This protein binds this small molecule.
Small molecule (SMILES): O=C(O)c1cccc(Oc2cccc3nc(-c4cn(-c5ccc(O)c(F)c5)nn4)ccc23)c1

Binding-site contacts:
Ligand atom N16 contacts residue ILE64 of chain 1.B at 2.9 Å (h-bond).
Ligand atom C6 contacts residue TYR95 of chain 1.A at 3.5 Å (hydrophobic).
Ligand atom C23 contacts residue GOL1 of chain 1.K at 3.7 Å.
Ligand atom C19 contacts residue TYR36 of chain 1.B at 3.3 Å (hydrophobic).
Ligand atom C29 contacts residue TYR36 of chain 1.B at 3.6 Å (hydrophobic).
Ligand atom N15 contacts residue ILE64 of chain 1.B at 3.8 Å.
Ligand atom C6 contacts residue PRO1 of chain 1.B at 3.8 Å (hydrophobic).
Ligand atom C5 contacts residue VAL106 of chain 1.B at 3.7 Å (hydrophobic).
Ligand atom C5 contacts residue ASN97 of chain 1.A at 3.5 Å.
Ligand atom N16 contacts residue SER63 of chain 1.B at 3.8 Å.
Ligand atom N15 contacts residue PRO1 of chain 1.B at 3.8 Å.
Ligand atom C2 contacts residue PRO1 of chain 1.B at 3.5 Å (hydrophobic).
Ligand atom O8 contacts residue ASN97 of chain 1.A at 2.6 Å (h-bond).
Ligand atom N15 contacts residue LYS32 of chain 1.B at 3.0 Å (salt-bridge).
Ligand atom F10 contacts residue HIS62 of chain 1.B at 3.2 Å.
Ligand atom F10 contacts residue SER63 of chain 1.B at 3.8 Å.
Ligand atom C4 contacts residue ASN97 of chain 1.A at 3.8 Å.
Ligand atom C24 contacts residue PRO33 of chain 1.B at 3.7 Å (hydrophobic).
Ligand atom C3 contacts residue SER63 of chain 1.B at 3.7 Å.
Ligand atom C20 contacts residue GOL1 of chain 1.K at 3.6 Å.
Ligand atom C6 contacts residue MET2 of chain 1.B at 3.8 Å (hydrophobic).
Ligand atom O8 contacts residue MET2 of chain 1.B at 3.3 Å.
Ligand atom N12 contacts residue PRO1 of chain 1.B at 3.3 Å (h-bond).
Ligand atom C28 contacts residue TYR36 of chain 1.B at 3.6 Å (hydrophobic).
Ligand atom O8 contacts residue HIS62 of chain 1.B at 3.6 Å.
Ligand atom N22 contacts residue LYS32 of chain 1.B at 3.2 Å (salt-bridge).
Ligand atom F10 contacts residue ASN97 of chain 1.A at 3.1 Å.
Ligand atom C23 contacts residue PRO33 of chain 1.B at 3.6 Å (hydrophobic).
Ligand atom F10 contacts residue MET101 of chain 1.B at 3.1 Å.
Ligand atom F10 contacts residue VAL106 of chain 1.B at 3.4 Å.
Ligand atom C3 contacts residue ILE64 of chain 1.B at 3.6 Å (hydrophobic).
Ligand atom C18 contacts residue TYR36 of chain 1.B at 3.5 Å (hydrophobic).
Ligand atom C4 contacts residue VAL106 of chain 1.B at 3.6 Å (hydrophobic).
Ligand atom C4 contacts residue HIS62 of chain 1.B at 3.7 Å.
Ligand atom C7 contacts residue PRO1 of chain 1.B at 3.3 Å (hydrophobic).
Ligand atom N16 contacts residue PRO1 of chain 1.B at 3.8 Å.
Ligand atom C13 contacts residue PRO1 of chain 1.B at 3.5 Å (hydrophobic).
Ligand atom C7 contacts residue TYR95 of chain 1.A at 3.5 Å (hydrophobic).
Ligand atom O27 contacts residue TYR36 of chain 1.B at 3.1 Å.
Ligand atom C19 contacts residue GOL1 of chain 1.K at 3.8 Å.

Sequence of chain 1.B:
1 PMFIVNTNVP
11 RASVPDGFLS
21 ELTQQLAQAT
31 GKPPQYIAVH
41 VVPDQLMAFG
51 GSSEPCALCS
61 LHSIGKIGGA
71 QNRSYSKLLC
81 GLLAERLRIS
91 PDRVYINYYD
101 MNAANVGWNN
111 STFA

Sequence of chain 1.A:
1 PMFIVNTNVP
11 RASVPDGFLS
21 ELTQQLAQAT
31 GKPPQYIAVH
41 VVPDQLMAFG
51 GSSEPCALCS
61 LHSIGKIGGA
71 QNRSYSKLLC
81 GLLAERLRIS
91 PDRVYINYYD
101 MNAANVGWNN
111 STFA